Binding-site contacts:
Ligand atom O6 contacts residue ILE892 of chain 1.E at 4.4 Å.
Ligand atom C2 contacts residue ASN988 of chain 1.E at 2.4 Å.
Ligand atom C5 contacts residue PHE993 of chain 1.E at 3.5 Å (hydrophobic).
Ligand atom C8 contacts residue ASN988 of chain 1.E at 4.2 Å.
Ligand atom C1 contacts residue SER893 of chain 1.E at 3.7 Å.
Ligand atom O5 contacts residue PHE993 of chain 1.E at 4.2 Å.
Ligand atom O7 contacts residue ASN988 of chain 1.E at 3.6 Å (h-bond).
Ligand atom C5 contacts residue SER893 of chain 1.E at 4.3 Å.
Ligand atom C6 contacts residue SER893 of chain 1.E at 4.1 Å.
Ligand atom O5 contacts residue SER893 of chain 1.E at 3.2 Å (h-bond).
Ligand atom C5 contacts residue ASN988 of chain 1.E at 3.8 Å.
Ligand atom C6 contacts residue PHE993 of chain 1.E at 3.7 Å (hydrophobic).
Ligand atom C1 contacts residue ASN988 of chain 1.E at 1.4 Å.
Ligand atom C7 contacts residue ASN988 of chain 1.E at 3.3 Å.
Ligand atom N2 contacts residue ASN988 of chain 1.E at 2.7 Å (h-bond).
Ligand atom C3 contacts residue ASN988 of chain 1.E at 3.7 Å.
Ligand atom O5 contacts residue ASN988 of chain 1.E at 2.5 Å (h-bond).
Ligand atom O4 contacts residue PHE993 of chain 1.E at 4.4 Å.
Ligand atom O6 contacts residue PHE993 of chain 1.E at 3.9 Å.
Ligand atom C4 contacts residue ASN988 of chain 1.E at 4.2 Å.
Ligand atom C6 contacts residue ILE892 of chain 1.E at 3.6 Å (hydrophobic).

Sequence of chain 1.E:
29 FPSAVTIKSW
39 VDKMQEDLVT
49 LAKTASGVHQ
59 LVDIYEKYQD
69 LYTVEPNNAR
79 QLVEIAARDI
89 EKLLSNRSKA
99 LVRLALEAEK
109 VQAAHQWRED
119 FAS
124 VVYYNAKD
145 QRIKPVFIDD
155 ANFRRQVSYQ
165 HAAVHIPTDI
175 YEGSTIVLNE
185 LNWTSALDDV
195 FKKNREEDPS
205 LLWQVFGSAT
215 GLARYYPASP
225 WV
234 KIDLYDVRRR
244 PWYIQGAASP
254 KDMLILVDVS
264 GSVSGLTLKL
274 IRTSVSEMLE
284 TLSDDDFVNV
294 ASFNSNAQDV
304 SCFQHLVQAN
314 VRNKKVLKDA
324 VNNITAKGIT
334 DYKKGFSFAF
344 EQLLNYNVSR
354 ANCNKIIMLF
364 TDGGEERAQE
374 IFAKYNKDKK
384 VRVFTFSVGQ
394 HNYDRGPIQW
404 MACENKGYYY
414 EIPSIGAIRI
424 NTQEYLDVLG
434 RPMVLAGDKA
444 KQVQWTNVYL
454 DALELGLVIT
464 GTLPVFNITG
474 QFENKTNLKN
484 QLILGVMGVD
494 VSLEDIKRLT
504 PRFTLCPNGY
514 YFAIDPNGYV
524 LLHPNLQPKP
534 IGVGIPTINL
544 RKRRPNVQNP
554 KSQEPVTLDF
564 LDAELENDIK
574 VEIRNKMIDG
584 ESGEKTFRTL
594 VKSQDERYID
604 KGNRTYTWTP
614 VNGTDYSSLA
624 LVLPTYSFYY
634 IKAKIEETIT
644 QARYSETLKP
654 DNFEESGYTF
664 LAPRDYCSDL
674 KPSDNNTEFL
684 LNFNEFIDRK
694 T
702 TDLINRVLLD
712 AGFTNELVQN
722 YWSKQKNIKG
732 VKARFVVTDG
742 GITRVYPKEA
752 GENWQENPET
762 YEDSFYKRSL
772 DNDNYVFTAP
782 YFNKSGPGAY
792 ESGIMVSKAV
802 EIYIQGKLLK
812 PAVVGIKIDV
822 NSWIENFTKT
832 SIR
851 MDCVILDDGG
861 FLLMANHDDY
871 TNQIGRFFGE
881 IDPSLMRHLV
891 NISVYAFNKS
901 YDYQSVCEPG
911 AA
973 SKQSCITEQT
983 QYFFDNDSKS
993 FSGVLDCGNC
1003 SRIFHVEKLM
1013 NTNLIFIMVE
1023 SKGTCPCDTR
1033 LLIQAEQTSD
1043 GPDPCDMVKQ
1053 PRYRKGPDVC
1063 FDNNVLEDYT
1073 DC

The protein below binds the small molecule below.
Small molecule (SMILES): CC(=O)N[C@@H]1[C@@H](O)[C@H](O)[C@@H](CO)O[C@H]1O